Binding-site contacts:
Ligand atom C3 contacts residue ASN678 of chain 1.C at 3.8 Å.
Ligand atom C7 contacts residue ILE1099 of chain 1.C at 3.7 Å (hydrophobic).
Ligand atom O7 contacts residue ASN678 of chain 1.C at 3.7 Å.
Ligand atom C1 contacts residue ASN678 of chain 1.C at 1.4 Å.
Ligand atom N2 contacts residue ASN678 of chain 1.C at 2.8 Å (h-bond).
Ligand atom C7 contacts residue ASN678 of chain 1.C at 3.4 Å.
Ligand atom C4 contacts residue ASN678 of chain 1.C at 4.2 Å.
Ligand atom C8 contacts residue GLY1100 of chain 1.C at 4.4 Å.
Ligand atom C2 contacts residue ASN678 of chain 1.C at 2.4 Å.
Ligand atom O7 contacts residue ILE1099 of chain 1.C at 3.2 Å.
Ligand atom C8 contacts residue ILE1099 of chain 1.C at 2.9 Å (hydrophobic).
Ligand atom O5 contacts residue ASN678 of chain 1.C at 2.4 Å (h-bond).
Ligand atom C5 contacts residue ASN678 of chain 1.C at 3.7 Å.
Ligand atom C8 contacts residue ASN678 of chain 1.C at 4.5 Å.

Sequence of chain 1.C:
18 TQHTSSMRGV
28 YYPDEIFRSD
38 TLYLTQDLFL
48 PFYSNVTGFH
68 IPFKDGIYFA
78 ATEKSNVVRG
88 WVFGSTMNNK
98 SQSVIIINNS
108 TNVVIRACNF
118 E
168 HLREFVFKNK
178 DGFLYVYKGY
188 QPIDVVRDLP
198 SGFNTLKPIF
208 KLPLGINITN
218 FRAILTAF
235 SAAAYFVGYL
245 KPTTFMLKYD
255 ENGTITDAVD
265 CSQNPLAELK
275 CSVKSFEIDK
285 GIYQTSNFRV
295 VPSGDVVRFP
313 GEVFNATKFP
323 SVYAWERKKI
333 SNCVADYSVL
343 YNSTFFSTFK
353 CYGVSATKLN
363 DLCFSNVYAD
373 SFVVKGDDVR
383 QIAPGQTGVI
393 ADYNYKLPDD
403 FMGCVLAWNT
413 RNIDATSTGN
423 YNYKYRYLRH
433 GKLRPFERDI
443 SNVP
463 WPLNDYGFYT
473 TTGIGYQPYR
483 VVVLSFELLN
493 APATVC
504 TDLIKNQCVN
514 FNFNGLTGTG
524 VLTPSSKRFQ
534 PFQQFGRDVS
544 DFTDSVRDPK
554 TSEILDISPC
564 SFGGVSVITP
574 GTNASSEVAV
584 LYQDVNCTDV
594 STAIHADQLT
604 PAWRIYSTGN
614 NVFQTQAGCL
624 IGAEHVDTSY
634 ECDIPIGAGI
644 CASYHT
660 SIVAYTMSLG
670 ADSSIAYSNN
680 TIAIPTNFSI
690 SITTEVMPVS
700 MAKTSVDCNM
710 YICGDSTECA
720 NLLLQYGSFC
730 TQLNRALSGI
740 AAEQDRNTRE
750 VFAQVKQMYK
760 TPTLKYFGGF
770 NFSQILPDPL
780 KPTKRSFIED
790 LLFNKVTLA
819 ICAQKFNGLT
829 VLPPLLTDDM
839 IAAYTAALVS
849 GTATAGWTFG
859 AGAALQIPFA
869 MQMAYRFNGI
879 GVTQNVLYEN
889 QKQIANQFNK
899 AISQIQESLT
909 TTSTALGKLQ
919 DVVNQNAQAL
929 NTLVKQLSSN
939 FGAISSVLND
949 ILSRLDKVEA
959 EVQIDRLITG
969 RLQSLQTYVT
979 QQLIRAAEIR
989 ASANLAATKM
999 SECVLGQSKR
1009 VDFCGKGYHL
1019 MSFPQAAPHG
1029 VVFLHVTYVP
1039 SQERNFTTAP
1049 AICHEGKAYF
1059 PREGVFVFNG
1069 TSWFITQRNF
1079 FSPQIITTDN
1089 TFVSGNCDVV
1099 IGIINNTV

A small-molecule ligand and the protein it binds are described below.
Small molecule (SMILES): CC(=O)N[C@@H]1[C@@H](O)[C@H](O)[C@@H](CO)O[C@H]1O